Binding-site contacts:
Ligand atom OP2 contacts residue ARG345 of chain 1.B at 3.1 Å (salt-bridge).
Ligand atom C5' contacts residue ARG294 of chain 1.B at 3.1 Å.
Ligand atom OP1 contacts residue THR272 of chain 1.B at 2.7 Å (h-bond).
Ligand atom C3' contacts residue D3T1 of chain 1.I at 3.5 Å.
Ligand atom O3' contacts residue ARG294 of chain 1.B at 3.1 Å (salt-bridge).
Ligand atom OP1 contacts residue PRO343 of chain 1.B at 3.5 Å.
Ligand atom C2' contacts residue D3T1 of chain 1.I at 3.5 Å.
Ligand atom O2 contacts residue D3T1 of chain 1.I at 3.2 Å (h-bond).
Ligand atom OP1 contacts residue LYS267 of chain 1.B at 2.6 Å (salt-bridge).
Ligand atom N3 contacts residue D3T1 of chain 1.I at 3.4 Å (h-bond).
Ligand atom C4' contacts residue ILE342 of chain 1.B at 3.6 Å (hydrophobic).
Ligand atom C2' contacts residue GLN340 of chain 1.B at 3.6 Å.
Ligand atom P contacts residue ARG294 of chain 1.B at 3.6 Å.
Ligand atom O2 contacts residue LYS298 of chain 1.B at 3.5 Å.
Ligand atom O3' contacts residue THR268 of chain 1.B at 3.3 Å.
Ligand atom C3' contacts residue ASP546 of chain 1.B at 3.6 Å.
Ligand atom O2 contacts residue ARG331 of chain 1.B at 2.8 Å (salt-bridge).
Ligand atom N1 contacts residue D3T1 of chain 1.I at 3.6 Å (h-bond).
Ligand atom OP1 contacts residue ARG345 of chain 1.B at 2.8 Å (salt-bridge).
Ligand atom OP1 contacts residue ARG294 of chain 1.B at 2.9 Å (salt-bridge).
Ligand atom C5' contacts residue THR268 of chain 1.B at 3.6 Å.
Ligand atom C4' contacts residue VAL544 of chain 1.B at 3.5 Å (hydrophobic).
Ligand atom OP1 contacts residue THR266 of chain 1.B at 2.9 Å (h-bond).
Ligand atom C4 contacts residue D3T1 of chain 1.I at 3.6 Å.
Ligand atom O4' contacts residue HIS545 of chain 1.B at 3.4 Å.
Ligand atom OP1 contacts residue GLN295 of chain 1.B at 3.4 Å.
Ligand atom O5' contacts residue THR272 of chain 1.B at 3.6 Å.
Ligand atom O2 contacts residue ASN341 of chain 1.B at 2.9 Å (h-bond).
Ligand atom OP1 contacts residue THR268 of chain 1.B at 2.7 Å (h-bond).
Ligand atom C2 contacts residue D3T1 of chain 1.I at 3.1 Å.
Ligand atom C1' contacts residue TYR303 of chain 1.B at 3.4 Å (hydrophobic).
Ligand atom C5' contacts residue ILE342 of chain 1.B at 3.1 Å (hydrophobic).
Ligand atom OP1 contacts residue ILE344 of chain 1.B at 2.8 Å (h-bond).
Ligand atom C2' contacts residue ASN341 of chain 1.B at 3.5 Å.
Ligand atom OP2 contacts residue ALA274 of chain 1.B at 3.3 Å.
Ligand atom O4' contacts residue TYR303 of chain 1.B at 3.5 Å (h-bond).
Ligand atom C1' contacts residue GLN340 of chain 1.B at 3.5 Å.
Ligand atom C5' contacts residue THR272 of chain 1.B at 3.4 Å.
Ligand atom O3' contacts residue PRO343 of chain 1.B at 3.6 Å.
Ligand atom O4' contacts residue ASN341 of chain 1.B at 3.2 Å.

Sequence of chain 1.B:
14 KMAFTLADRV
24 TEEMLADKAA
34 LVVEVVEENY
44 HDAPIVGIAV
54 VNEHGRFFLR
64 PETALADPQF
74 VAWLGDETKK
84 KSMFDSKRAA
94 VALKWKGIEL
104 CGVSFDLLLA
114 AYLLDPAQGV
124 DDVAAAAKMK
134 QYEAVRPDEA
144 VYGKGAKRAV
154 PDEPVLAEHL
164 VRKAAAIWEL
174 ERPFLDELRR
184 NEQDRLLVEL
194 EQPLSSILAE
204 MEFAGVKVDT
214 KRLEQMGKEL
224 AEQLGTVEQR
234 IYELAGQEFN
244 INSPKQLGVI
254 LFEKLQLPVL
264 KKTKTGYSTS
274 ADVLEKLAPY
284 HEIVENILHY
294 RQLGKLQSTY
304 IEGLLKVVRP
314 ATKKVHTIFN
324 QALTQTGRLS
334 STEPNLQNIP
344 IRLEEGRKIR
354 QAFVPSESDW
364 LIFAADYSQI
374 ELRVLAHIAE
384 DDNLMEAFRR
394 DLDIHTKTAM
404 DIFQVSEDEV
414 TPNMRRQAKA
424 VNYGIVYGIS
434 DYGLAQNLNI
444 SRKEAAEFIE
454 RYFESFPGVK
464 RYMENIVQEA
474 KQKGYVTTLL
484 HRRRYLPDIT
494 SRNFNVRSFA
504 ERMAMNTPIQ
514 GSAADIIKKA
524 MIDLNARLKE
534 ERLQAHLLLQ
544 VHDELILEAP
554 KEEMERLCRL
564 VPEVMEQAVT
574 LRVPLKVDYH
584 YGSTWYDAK

This small molecule binds to this protein.
Small molecule (SMILES): Cc1cn([C@H]2CC[C@@H](CO[P](=O)(O)O[C@H]3C[C@H](n4ccc(N)nc4=O)O[C@@H]3CO[P](=O)(O)O[C@H]3C[C@H](n4cc(C)c(=O)[nH]c4=O)O[C@@H]3CO[P](=O)(O)O[C@H]3C[C@H](n4ccc(N)nc4=O)O[C@@H]3CO[P](=O)(O)O[C@H]3C[C@H](n4cnc5c4NC=NC5N)O[C@@H]3CO[P](=O)(O)O[C@H]3C[C@H](n4cnc5c(=O)[nH]c(N)nc54)O[C@@H]3CO[P](=O)(O)O[C@H]3C[C@H](n4cc(C)c(=O)[nH]c4=O)O[C@@H]3CO[P](=O)(O)O[C@H]3C[C@H](n4ccc(N)nc4=O)O[C@@H]3CO[P](=O)(O)O[C@H]3C[C@H](n4ccc(N)nc4=O)O[C@@H]3CO)O2)c(=O)[nH]c1=O